This small molecule binds to this protein.
Small molecule (SMILES): N=c1ccn([C@H]2C[C@H](O)[C@@H](CO[P](=O)(O)O[C@H]3C[C@H](n4cnc5c(N)ncnc54)O[C@@H]3CO[P](=O)(O)O[C@H]3C[C@H](n4cnc5c(=O)nc(N)[nH]c54)O[C@@H]3CO[P](=O)(O)O[C@H]3C[C@H](n4cnc5c(N)ncnc54)O[C@@H]3CO[P](=O)(O)O[C@H]3C[C@H](n4cnc5c(N)ncnc54)O[C@@H]3CO)O2)c(=O)[nH]1

Sequence of chain 1.A:
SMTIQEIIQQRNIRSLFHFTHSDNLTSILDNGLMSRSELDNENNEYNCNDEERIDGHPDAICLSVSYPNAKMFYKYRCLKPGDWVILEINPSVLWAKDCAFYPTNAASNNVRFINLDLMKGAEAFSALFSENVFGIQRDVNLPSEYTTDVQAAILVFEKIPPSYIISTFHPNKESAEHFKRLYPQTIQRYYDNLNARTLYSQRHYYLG

Binding-site contacts:
Ligand atom C4' contacts residue GLN151 of chain 1.A at 3.4 Å.
Ligand atom O4' contacts residue GLN202 of chain 1.A at 3.5 Å.
Ligand atom O3' contacts residue ALA107 of chain 1.A at 3.4 Å (h-bond).
Ligand atom C4' contacts residue LYS71 of chain 1.A at 3.3 Å.
Ligand atom C2 contacts residue TYR200 of chain 1.A at 3.3 Å (hydrophobic).
Ligand atom N3 contacts residue TYR74 of chain 1.A at 3.5 Å.
Ligand atom N1 contacts residue MET72 of chain 1.A at 3.5 Å.
Ligand atom C5 contacts residue TYR74 of chain 1.A at 3.3 Å (hydrophobic).
Ligand atom O4' contacts residue LYS75 of chain 1.A at 3.5 Å.
Ligand atom C2 contacts residue ASP50 of chain 1.A at 3.3 Å.
Ligand atom C2 contacts residue MET72 of chain 1.A at 3.5 Å (hydrophobic).
Ligand atom O4' contacts residue ILE54 of chain 1.A at 3.4 Å.
Ligand atom C8 contacts residue TYR74 of chain 1.A at 3.5 Å (hydrophobic).
Ligand atom O3' contacts residue GLN151 of chain 1.A at 3.1 Å (h-bond).
Ligand atom N1 contacts residue APR1 of chain 1.K at 2.8 Å (h-bond).
Ligand atom N7 contacts residue TYR74 of chain 1.A at 3.4 Å (h-bond).
Ligand atom C6 contacts residue TYR74 of chain 1.A at 3.5 Å (hydrophobic).
Ligand atom C5' contacts residue ASN109 of chain 1.A at 3.3 Å.
Ligand atom OP1 contacts residue GLN151 of chain 1.A at 3.2 Å (h-bond).
Ligand atom C2 contacts residue APR1 of chain 1.K at 2.4 Å.
Ligand atom C6 contacts residue TYR76 of chain 1.A at 3.5 Å (hydrophobic).
Ligand atom N2 contacts residue APR1 of chain 1.K at 1.4 Å.
Ligand atom C8 contacts residue LYS75 of chain 1.A at 3.5 Å.
Ligand atom C4 contacts residue TYR74 of chain 1.A at 3.5 Å (hydrophobic).
Ligand atom N7 contacts residue TYR76 of chain 1.A at 3.4 Å (h-bond).
Ligand atom N3 contacts residue ASN105 of chain 1.A at 3.0 Å (h-bond).
Ligand atom O6 contacts residue TYR76 of chain 1.A at 2.6 Å (h-bond).
Ligand atom O3' contacts residue ASN109 of chain 1.A at 3.0 Å (h-bond).
Ligand atom O4' contacts residue GLN151 of chain 1.A at 3.4 Å (h-bond).
Ligand atom OP1 contacts residue ASN109 of chain 1.A at 2.9 Å (h-bond).
Ligand atom N3 contacts residue GLN202 of chain 1.A at 3.0 Å (h-bond).
Ligand atom N1 contacts residue ARG77 of chain 1.A at 3.5 Å (salt-bridge).
Ligand atom N1 contacts residue ASP50 of chain 1.A at 2.9 Å (salt-bridge).
Ligand atom N6 contacts residue LYS75 of chain 1.A at 3.1 Å (salt-bridge).
Ligand atom O3' contacts residue SER108 of chain 1.A at 3.4 Å.
Ligand atom N1 contacts residue CYS78 of chain 1.A at 3.3 Å.
Ligand atom N7 contacts residue LYS75 of chain 1.A at 3.0 Å (salt-bridge).
Ligand atom C5' contacts residue LYS71 of chain 1.A at 3.5 Å.
Ligand atom N2 contacts residue ASN105 of chain 1.A at 3.0 Å (h-bond).
Ligand atom O6 contacts residue ASP50 of chain 1.A at 3.1 Å.